This small molecule binds to this protein.
Small molecule (SMILES): CC(=O)N[C@@H]1[C@@H](O)[C@H](O)[C@@H](CO)O[C@H]1O

Binding-site contacts:
Ligand atom C7 contacts residue ASN654 of chain 1.A at 3.6 Å.
Ligand atom O5 contacts residue ASN654 of chain 1.A at 2.4 Å (h-bond).
Ligand atom C2 contacts residue ASN654 of chain 1.A at 2.5 Å.
Ligand atom C8 contacts residue ASN654 of chain 1.A at 3.4 Å.
Ligand atom C1 contacts residue ASN654 of chain 1.A at 1.4 Å.
Ligand atom O7 contacts residue ASN654 of chain 1.A at 4.4 Å.
Ligand atom C4 contacts residue ASN654 of chain 1.A at 4.2 Å.
Ligand atom C3 contacts residue ASN654 of chain 1.A at 3.8 Å.
Ligand atom C5 contacts residue ASN654 of chain 1.A at 3.7 Å.
Ligand atom N2 contacts residue ASN654 of chain 1.A at 2.9 Å (h-bond).

Sequence of chain 1.A:
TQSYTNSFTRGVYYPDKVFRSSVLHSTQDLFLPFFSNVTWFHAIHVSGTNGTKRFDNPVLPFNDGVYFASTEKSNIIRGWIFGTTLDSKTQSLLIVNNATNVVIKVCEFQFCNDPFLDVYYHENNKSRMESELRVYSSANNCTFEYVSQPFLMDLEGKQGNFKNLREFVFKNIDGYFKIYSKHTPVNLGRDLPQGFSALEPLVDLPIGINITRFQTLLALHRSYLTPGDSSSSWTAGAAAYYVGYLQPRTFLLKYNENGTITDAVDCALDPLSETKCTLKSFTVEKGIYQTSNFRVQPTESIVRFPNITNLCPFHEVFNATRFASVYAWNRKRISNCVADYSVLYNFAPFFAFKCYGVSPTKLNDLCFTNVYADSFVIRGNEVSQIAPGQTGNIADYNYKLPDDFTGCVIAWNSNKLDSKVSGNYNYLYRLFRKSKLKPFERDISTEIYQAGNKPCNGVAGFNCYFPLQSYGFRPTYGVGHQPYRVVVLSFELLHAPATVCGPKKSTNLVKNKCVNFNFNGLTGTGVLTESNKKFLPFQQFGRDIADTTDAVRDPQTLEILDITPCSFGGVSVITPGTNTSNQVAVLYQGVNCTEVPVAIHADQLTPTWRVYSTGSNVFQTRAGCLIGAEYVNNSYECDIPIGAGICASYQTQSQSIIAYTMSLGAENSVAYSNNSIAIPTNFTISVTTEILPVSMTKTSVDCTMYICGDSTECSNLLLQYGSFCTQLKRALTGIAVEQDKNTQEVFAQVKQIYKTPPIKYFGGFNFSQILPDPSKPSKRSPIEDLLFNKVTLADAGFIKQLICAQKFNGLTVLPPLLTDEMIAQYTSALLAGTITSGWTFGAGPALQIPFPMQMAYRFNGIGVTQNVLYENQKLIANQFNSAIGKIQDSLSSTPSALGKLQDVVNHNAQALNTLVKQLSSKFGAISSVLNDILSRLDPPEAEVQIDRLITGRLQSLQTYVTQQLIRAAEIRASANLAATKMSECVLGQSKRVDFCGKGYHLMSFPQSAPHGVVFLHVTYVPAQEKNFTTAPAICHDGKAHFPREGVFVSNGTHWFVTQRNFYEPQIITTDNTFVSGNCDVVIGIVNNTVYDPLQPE